Binding-site contacts:
Ligand atom O7 contacts residue ASN1074 of chain 1.C at 3.8 Å.
Ligand atom N2 contacts residue ASN1074 of chain 1.C at 2.7 Å (h-bond).
Ligand atom C7 contacts residue ASN1074 of chain 1.C at 3.2 Å.
Ligand atom C2 contacts residue ASN1074 of chain 1.C at 2.9 Å.
Ligand atom C8 contacts residue GLU1072 of chain 1.C at 3.9 Å.
Ligand atom C3 contacts residue ASN1074 of chain 1.C at 4.3 Å.
Ligand atom C1 contacts residue ASN1074 of chain 1.C at 2.2 Å.
Ligand atom C8 contacts residue ASN1074 of chain 1.C at 3.9 Å.
Ligand atom O5 contacts residue ASN1074 of chain 1.C at 3.5 Å (h-bond).

Sequence of chain 1.C:
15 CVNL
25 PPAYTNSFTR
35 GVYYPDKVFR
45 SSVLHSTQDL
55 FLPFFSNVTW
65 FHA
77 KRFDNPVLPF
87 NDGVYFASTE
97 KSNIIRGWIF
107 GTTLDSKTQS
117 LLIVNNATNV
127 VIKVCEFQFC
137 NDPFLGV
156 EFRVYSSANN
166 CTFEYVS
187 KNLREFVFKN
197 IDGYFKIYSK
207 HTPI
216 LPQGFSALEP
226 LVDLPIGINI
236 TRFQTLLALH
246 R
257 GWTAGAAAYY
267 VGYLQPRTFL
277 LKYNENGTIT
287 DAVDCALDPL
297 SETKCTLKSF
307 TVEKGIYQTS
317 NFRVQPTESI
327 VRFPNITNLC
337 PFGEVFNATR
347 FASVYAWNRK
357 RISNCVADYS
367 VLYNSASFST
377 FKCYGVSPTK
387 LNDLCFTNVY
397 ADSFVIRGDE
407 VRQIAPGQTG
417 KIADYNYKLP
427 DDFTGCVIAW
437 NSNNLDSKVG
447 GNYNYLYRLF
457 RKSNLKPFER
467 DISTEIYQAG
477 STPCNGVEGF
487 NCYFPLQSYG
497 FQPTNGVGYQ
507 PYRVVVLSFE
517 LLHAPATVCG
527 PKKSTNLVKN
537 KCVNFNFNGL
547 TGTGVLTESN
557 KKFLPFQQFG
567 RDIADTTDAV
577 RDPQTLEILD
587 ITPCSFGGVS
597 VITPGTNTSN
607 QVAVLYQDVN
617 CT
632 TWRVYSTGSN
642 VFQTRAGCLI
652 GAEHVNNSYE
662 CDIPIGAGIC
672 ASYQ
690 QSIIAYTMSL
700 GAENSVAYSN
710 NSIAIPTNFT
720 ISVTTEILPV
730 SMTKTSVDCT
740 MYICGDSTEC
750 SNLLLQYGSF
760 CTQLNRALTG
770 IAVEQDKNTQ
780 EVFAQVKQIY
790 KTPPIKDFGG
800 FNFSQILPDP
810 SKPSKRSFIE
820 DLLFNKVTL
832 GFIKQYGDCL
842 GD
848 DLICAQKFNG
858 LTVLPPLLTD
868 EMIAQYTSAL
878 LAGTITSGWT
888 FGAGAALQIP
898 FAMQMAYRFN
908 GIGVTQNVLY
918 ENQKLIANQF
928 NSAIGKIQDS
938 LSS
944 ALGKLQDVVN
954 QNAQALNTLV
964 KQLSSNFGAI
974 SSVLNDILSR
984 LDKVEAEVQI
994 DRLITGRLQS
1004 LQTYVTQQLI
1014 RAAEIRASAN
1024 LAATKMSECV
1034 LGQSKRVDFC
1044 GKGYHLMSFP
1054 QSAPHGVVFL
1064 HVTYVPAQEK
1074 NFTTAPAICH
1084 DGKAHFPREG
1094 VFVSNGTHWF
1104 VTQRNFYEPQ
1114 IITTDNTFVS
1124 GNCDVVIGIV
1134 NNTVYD

A protein and the small-molecule ligand that binds it are described below.
Small molecule (SMILES): CC(=O)N[C@@H]1[C@@H](O)[C@H](O)[C@@H](CO)O[C@H]1O